A protein and the small-molecule ligand that binds it are described below.
Small molecule (SMILES): NC[C@@H]1O[C@H](O[C@H]2[C@@H](O)[C@H](O[C@@H]3[C@@H](O)[C@H](N)C[C@H](N)[C@H]3O[C@H]3O[C@H](CO)[C@@H](O)[C@H](O)[C@H]3N)O[C@@H]2CO)[C@H](N)[C@@H](O)[C@@H]1O

Sequence of chain 1.F:
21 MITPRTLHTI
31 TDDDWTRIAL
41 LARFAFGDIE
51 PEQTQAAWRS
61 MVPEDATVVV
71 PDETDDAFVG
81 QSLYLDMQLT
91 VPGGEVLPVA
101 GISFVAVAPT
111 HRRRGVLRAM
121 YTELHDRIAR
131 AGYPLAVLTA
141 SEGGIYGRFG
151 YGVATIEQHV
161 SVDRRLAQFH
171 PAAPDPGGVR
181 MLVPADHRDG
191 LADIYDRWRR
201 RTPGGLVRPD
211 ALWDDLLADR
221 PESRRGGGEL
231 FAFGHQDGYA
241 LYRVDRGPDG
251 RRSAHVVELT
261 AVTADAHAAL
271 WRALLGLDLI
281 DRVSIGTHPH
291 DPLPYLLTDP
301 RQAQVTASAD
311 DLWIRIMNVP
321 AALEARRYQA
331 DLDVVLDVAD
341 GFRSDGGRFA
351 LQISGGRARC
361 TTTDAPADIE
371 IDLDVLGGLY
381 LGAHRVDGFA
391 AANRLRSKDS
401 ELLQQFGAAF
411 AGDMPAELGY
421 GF

Binding-site contacts:
Ligand atom C53 contacts residue PHE422 of chain 1.F at 3.8 Å (hydrophobic).
Ligand atom O34 contacts residue PHE104 of chain 1.F at 3.0 Å (h-bond).
Ligand atom N64 contacts residue TYR146 of chain 1.F at 3.2 Å (h-bond).
Ligand atom O44 contacts residue PHE104 of chain 1.F at 3.6 Å (h-bond).
Ligand atom C43 contacts residue PHE422 of chain 1.F at 3.6 Å (hydrophobic).
Ligand atom C51 contacts residue SO41 of chain 1.R at 3.8 Å.
Ligand atom O61 contacts residue GLU258 of chain 1.F at 3.4 Å (salt-bridge).
Ligand atom C34 contacts residue PHE422 of chain 1.F at 3.7 Å (hydrophobic).
Ligand atom N64 contacts residue ALA140 of chain 1.F at 3.7 Å.
Ligand atom C51 contacts residue GLY421 of chain 1.F at 3.6 Å.
Ligand atom O62 contacts residue THR139 of chain 1.F at 3.2 Å.
Ligand atom N32 contacts residue GLU157 of chain 1.F at 2.8 Å (salt-bridge).
Ligand atom C22 contacts residue ASP311 of chain 1.F at 3.2 Å.
Ligand atom C44 contacts residue PHE422 of chain 1.F at 3.7 Å (hydrophobic).
Ligand atom N64 contacts residue SER141 of chain 1.F at 3.2 Å (h-bond).
Ligand atom C41 contacts residue GLY421 of chain 1.F at 3.6 Å.
Ligand atom C64 contacts residue THR139 of chain 1.F at 3.7 Å.
Ligand atom N24 contacts residue PHE46 of chain 1.F at 3.2 Å.
Ligand atom C24 contacts residue PHE422 of chain 1.F at 3.9 Å (hydrophobic).
Ligand atom O34 contacts residue SER103 of chain 1.F at 3.0 Å.
Ligand atom O61 contacts residue SO41 of chain 1.R at 3.8 Å.
Ligand atom N64 contacts residue THR139 of chain 1.F at 2.5 Å (h-bond).
Ligand atom N32 contacts residue ASP311 of chain 1.F at 3.8 Å.
Ligand atom C64 contacts residue SER141 of chain 1.F at 3.2 Å.
Ligand atom C34 contacts residue PHE104 of chain 1.F at 3.3 Å (hydrophobic).
Ligand atom O62 contacts residue ALA140 of chain 1.F at 3.3 Å (h-bond).
Ligand atom C32 contacts residue ASP311 of chain 1.F at 3.2 Å.
Ligand atom N12 contacts residue ASP310 of chain 1.F at 3.0 Å (salt-bridge).
Ligand atom C12 contacts residue ASP311 of chain 1.F at 3.4 Å.
Ligand atom C14 contacts residue PHE422 of chain 1.F at 3.9 Å (hydrophobic).
Ligand atom C31 contacts residue GLY421 of chain 1.F at 3.8 Å.
Ligand atom C54 contacts residue THR139 of chain 1.F at 3.5 Å.
Ligand atom C32 contacts residue GLU157 of chain 1.F at 3.8 Å.
Ligand atom O61 contacts residue TYR420 of chain 1.F at 3.8 Å.
Ligand atom C61 contacts residue SO41 of chain 1.R at 3.2 Å.
Ligand atom O41 contacts residue GLY421 of chain 1.F at 3.0 Å (h-bond).
Ligand atom O44 contacts residue SER103 of chain 1.F at 3.7 Å.
Ligand atom O41 contacts residue TYR420 of chain 1.F at 3.7 Å.
Ligand atom O34 contacts residue PHE422 of chain 1.F at 2.9 Å (h-bond).
Ligand atom O31 contacts residue GLY421 of chain 1.F at 3.9 Å.